Sequence of chain 1.A:
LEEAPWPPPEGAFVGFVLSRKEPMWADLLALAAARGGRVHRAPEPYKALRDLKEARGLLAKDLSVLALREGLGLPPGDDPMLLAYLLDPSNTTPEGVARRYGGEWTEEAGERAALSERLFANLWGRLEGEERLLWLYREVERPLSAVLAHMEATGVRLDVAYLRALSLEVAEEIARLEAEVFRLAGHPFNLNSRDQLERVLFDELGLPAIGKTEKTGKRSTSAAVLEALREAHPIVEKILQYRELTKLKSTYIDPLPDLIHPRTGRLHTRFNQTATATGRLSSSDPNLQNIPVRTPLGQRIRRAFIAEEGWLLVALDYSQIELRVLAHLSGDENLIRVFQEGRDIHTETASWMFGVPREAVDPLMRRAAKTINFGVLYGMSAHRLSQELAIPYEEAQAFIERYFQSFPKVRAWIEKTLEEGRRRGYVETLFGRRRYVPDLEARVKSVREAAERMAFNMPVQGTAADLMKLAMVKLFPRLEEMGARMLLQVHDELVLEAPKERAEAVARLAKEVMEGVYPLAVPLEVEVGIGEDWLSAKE

Binding-site contacts:
Ligand atom O6 contacts residue ARG367 of chain 1.A at 2.9 Å (salt-bridge).
Ligand atom PB contacts residue MG1 of chain 1.D at 3.1 Å.
Ligand atom O1G contacts residue SER319 of chain 1.A at 3.4 Å.
Ligand atom PG contacts residue MG1 of chain 1.D at 3.3 Å.
Ligand atom O2G contacts residue ARG366 of chain 1.A at 3.0 Å (salt-bridge).
Ligand atom O2B contacts residue ILE321 of chain 1.A at 3.2 Å (h-bond).
Ligand atom PA contacts residue MG1 of chain 1.E at 3.5 Å.
Ligand atom O2A contacts residue ASP492 of chain 1.A at 3.0 Å (salt-bridge).
Ligand atom N7 contacts residue ARG367 of chain 1.A at 2.9 Å (salt-bridge).
Ligand atom O2B contacts residue GLN320 of chain 1.A at 3.3 Å (h-bond).
Ligand atom O1B contacts residue HIS346 of chain 1.A at 3.1 Å (h-bond).
Ligand atom O1B contacts residue GLN320 of chain 1.A at 3.3 Å.
Ligand atom O3B contacts residue LYS370 of chain 1.A at 3.4 Å.
Ligand atom O3G contacts residue MG1 of chain 1.D at 2.0 Å.
Ligand atom C1' contacts residue GLU322 of chain 1.A at 3.5 Å.
Ligand atom O3' contacts residue ILE321 of chain 1.A at 3.3 Å.
Ligand atom C5' contacts residue ASP492 of chain 1.A at 3.4 Å.
Ligand atom O1G contacts residue GLN320 of chain 1.A at 3.0 Å (h-bond).
Ligand atom O4' contacts residue ARG280 of chain 1.A at 3.2 Å (salt-bridge).
Ligand atom O3B contacts residue GLN320 of chain 1.A at 3.4 Å (h-bond).
Ligand atom O2A contacts residue ASP317 of chain 1.A at 3.2 Å (salt-bridge).
Ligand atom O3' contacts residue GLU322 of chain 1.A at 3.1 Å (salt-bridge).
Ligand atom O3B contacts residue HIS346 of chain 1.A at 3.5 Å.
Ligand atom C2' contacts residue GLU322 of chain 1.A at 3.4 Å.
Ligand atom O3A contacts residue MG1 of chain 1.D at 3.5 Å.
Ligand atom O3G contacts residue ASP317 of chain 1.A at 3.0 Å (salt-bridge).
Ligand atom O3' contacts residue PHE374 of chain 1.A at 3.2 Å.
Ligand atom O2B contacts residue MG1 of chain 1.D at 2.0 Å.
Ligand atom O3A contacts residue LYS370 of chain 1.A at 3.3 Å (salt-bridge).
Ligand atom O1G contacts residue ARG366 of chain 1.A at 2.7 Å (salt-bridge).
Ligand atom O2B contacts residue TYR318 of chain 1.A at 2.9 Å (h-bond).
Ligand atom O2B contacts residue ASP492 of chain 1.A at 3.1 Å (salt-bridge).
Ligand atom PA contacts residue MG1 of chain 1.D at 3.3 Å.
Ligand atom O2A contacts residue MG1 of chain 1.D at 2.1 Å.
Ligand atom O2G contacts residue LYS370 of chain 1.A at 2.7 Å (salt-bridge).
Ligand atom O2A contacts residue MG1 of chain 1.E at 2.4 Å.
Ligand atom O1A contacts residue LYS370 of chain 1.A at 2.8 Å (salt-bridge).
Ligand atom O3G contacts residue TYR318 of chain 1.A at 2.9 Å (h-bond).
Ligand atom N2 contacts residue TYR378 of chain 1.A at 3.2 Å.
Ligand atom O1B contacts residue PHE374 of chain 1.A at 3.3 Å.

This protein binds this small molecule.
Small molecule (SMILES): Nc1nc2c(ncn2[C@H]2C[C@H](O)[C@@H](CO[P](=O)(O)O[P](=O)(O)OP(=O)(O)O)O2)c(=O)[nH]1